Binding-site contacts:
Ligand atom C3 contacts residue ASN59 of chain 1.A at 4.0 Å.
Ligand atom O5 contacts residue ASN59 of chain 1.A at 2.2 Å (h-bond).
Ligand atom N2 contacts residue ASN59 of chain 1.A at 3.3 Å (h-bond).
Ligand atom C8 contacts residue LEU14 of chain 1.A at 4.5 Å (hydrophobic).
Ligand atom C2 contacts residue ASN59 of chain 1.A at 2.8 Å.
Ligand atom C1 contacts residue ASN59 of chain 1.A at 1.4 Å.
Ligand atom C4 contacts residue ASN59 of chain 1.A at 4.3 Å.
Ligand atom C7 contacts residue ASN59 of chain 1.A at 3.4 Å.
Ligand atom C5 contacts residue THR61 of chain 1.A at 3.7 Å.
Ligand atom C6 contacts residue THR61 of chain 1.A at 4.2 Å.
Ligand atom C8 contacts residue ASN59 of chain 1.A at 4.0 Å.
Ligand atom O5 contacts residue THR61 of chain 1.A at 3.7 Å.
Ligand atom C6 contacts residue ASN59 of chain 1.A at 4.4 Å.
Ligand atom O6 contacts residue THR61 of chain 1.A at 3.5 Å (h-bond).
Ligand atom O6 contacts residue SER62 of chain 1.A at 4.0 Å.
Ligand atom C1 contacts residue THR61 of chain 1.A at 3.7 Å.
Ligand atom C5 contacts residue ASN59 of chain 1.A at 3.4 Å.
Ligand atom O7 contacts residue ASN59 of chain 1.A at 3.6 Å (h-bond).

The protein below binds the small molecule below.
Small molecule (SMILES): CC(=O)N[C@@H]1[C@@H](O)[C@H](O)[C@@H](CO)O[C@H]1O

Sequence of chain 1.A:
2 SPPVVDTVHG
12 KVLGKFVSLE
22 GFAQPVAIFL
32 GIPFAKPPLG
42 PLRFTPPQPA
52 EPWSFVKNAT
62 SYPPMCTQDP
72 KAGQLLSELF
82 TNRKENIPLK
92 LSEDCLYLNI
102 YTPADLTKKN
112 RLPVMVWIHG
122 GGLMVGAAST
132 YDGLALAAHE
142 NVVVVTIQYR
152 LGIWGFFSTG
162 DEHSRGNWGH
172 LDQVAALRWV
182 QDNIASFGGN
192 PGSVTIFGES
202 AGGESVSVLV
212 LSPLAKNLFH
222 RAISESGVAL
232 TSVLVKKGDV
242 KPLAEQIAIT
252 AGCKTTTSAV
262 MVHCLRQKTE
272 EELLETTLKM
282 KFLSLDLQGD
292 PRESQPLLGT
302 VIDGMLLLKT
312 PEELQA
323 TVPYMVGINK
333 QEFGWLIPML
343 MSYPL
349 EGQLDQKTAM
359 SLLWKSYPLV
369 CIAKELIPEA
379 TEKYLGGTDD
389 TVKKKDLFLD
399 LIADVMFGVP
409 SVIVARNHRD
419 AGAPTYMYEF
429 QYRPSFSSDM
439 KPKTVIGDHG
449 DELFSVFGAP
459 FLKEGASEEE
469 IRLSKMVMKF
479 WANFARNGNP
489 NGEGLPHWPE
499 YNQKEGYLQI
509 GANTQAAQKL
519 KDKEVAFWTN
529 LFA